The protein below binds the small molecule below.
Small molecule (SMILES): CC(=O)N[C@@H]1[C@@H](O)[C@H](O)[C@@H](CO)O[C@H]1O

Binding-site contacts:
Ligand atom O5 contacts residue THR291 of chain 1.D at 3.8 Å.
Ligand atom C5 contacts residue ASN292 of chain 1.D at 3.6 Å.
Ligand atom C7 contacts residue ASN292 of chain 1.D at 4.4 Å.
Ligand atom C2 contacts residue ASN292 of chain 1.D at 2.7 Å.
Ligand atom O6 contacts residue LYS289 of chain 1.D at 3.8 Å.
Ligand atom O6 contacts residue THR291 of chain 1.D at 3.4 Å (h-bond).
Ligand atom C3 contacts residue ASN292 of chain 1.D at 4.0 Å.
Ligand atom O5 contacts residue ASN292 of chain 1.D at 2.3 Å.
Ligand atom N2 contacts residue ASN292 of chain 1.D at 3.2 Å (h-bond).
Ligand atom C4 contacts residue ASN292 of chain 1.D at 4.3 Å.
Ligand atom C6 contacts residue ASN292 of chain 1.D at 4.0 Å.
Ligand atom C6 contacts residue THR291 of chain 1.D at 3.4 Å.
Ligand atom C5 contacts residue THR291 of chain 1.D at 4.2 Å.
Ligand atom C1 contacts residue ASN292 of chain 1.D at 1.5 Å.

Sequence of chain 1.D:
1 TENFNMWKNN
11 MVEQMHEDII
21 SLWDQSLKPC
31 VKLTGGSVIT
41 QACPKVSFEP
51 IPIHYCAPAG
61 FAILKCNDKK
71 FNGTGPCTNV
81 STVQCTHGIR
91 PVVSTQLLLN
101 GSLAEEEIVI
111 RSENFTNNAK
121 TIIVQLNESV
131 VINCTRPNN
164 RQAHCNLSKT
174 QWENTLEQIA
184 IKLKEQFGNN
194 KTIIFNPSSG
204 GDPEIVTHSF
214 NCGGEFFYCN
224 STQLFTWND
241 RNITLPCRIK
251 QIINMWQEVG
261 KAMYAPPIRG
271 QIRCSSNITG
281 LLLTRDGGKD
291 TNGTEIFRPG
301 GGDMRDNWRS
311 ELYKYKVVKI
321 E